This protein binds this small molecule.
Small molecule (SMILES): CC[C@H](C)[C@H](NC(=O)[C@H](CC(C)C)NC(=O)[C@H](CO)NC(=O)CNC(=O)[C@@H](NC(=O)[C@@H](N)[C@@H](C)O)C(C)C)C(=O)N[C@H](C=O)CCC(N)=O

Binding-site contacts:
Ligand atom CG2 contacts residue ARG35 of chain 28.C at 3.9 Å.
Ligand atom CG1 contacts residue ASP243 of chain 28.C at 3.3 Å.
Ligand atom N contacts residue ASP243 of chain 28.C at 3.8 Å.
Ligand atom C contacts residue ASP243 of chain 28.C at 3.5 Å.
Ligand atom CB contacts residue ARG35 of chain 28.C at 3.4 Å.
Ligand atom C contacts residue PRO43 of chain 28.C at 4.5 Å (hydrophobic).
Ligand atom CG2 contacts residue ARG36 of chain 28.C at 3.8 Å.
Ligand atom CB contacts residue ASP243 of chain 28.C at 3.9 Å.
Ligand atom N contacts residue ARG35 of chain 28.C at 4.1 Å.
Ligand atom C contacts residue ARG35 of chain 28.C at 3.5 Å.
Ligand atom O contacts residue ARG36 of chain 28.C at 2.9 Å (salt-bridge).
Ligand atom CD1 contacts residue ARG29 of chain 28.C at 3.6 Å.
Ligand atom O contacts residue ILE25 of chain 28.C at 3.8 Å.
Ligand atom OG contacts residue PHE244 of chain 28.C at 3.7 Å.
Ligand atom OG contacts residue ARG35 of chain 28.C at 4.2 Å.
Ligand atom CB contacts residue ASP243 of chain 28.C at 4.2 Å.
Ligand atom O contacts residue PHE37 of chain 28.C at 3.8 Å.
Ligand atom O contacts residue ARG35 of chain 28.C at 2.9 Å (salt-bridge).
Ligand atom N contacts residue ARG35 of chain 28.C at 4.1 Å.
Ligand atom CG2 contacts residue PRO43 of chain 28.C at 4.3 Å (hydrophobic).
Ligand atom O contacts residue ARG35 of chain 28.C at 3.3 Å (salt-bridge).
Ligand atom CA contacts residue ARG35 of chain 28.C at 4.5 Å.
Ligand atom CG2 contacts residue GLU245 of chain 28.C at 3.4 Å.
Ligand atom CD2 contacts residue ARG29 of chain 28.C at 3.8 Å.
Ligand atom O contacts residue ARG29 of chain 28.C at 3.0 Å (salt-bridge).
Ligand atom O contacts residue ARG29 of chain 28.C at 4.2 Å.
Ligand atom C contacts residue ARG29 of chain 28.C at 3.9 Å.
Ligand atom N contacts residue ASP243 of chain 28.C at 3.3 Å (salt-bridge).
Ligand atom O contacts residue ASP243 of chain 28.C at 4.3 Å.
Ligand atom C contacts residue ARG35 of chain 28.C at 3.7 Å.
Ligand atom N contacts residue ARG35 of chain 28.C at 4.4 Å.
Ligand atom O contacts residue PRO43 of chain 28.C at 3.7 Å.
Ligand atom CG1 contacts residue ARG35 of chain 28.C at 4.4 Å.
Ligand atom C contacts residue ASP243 of chain 28.C at 4.4 Å.
Ligand atom O contacts residue ASP243 of chain 28.C at 4.3 Å.
Ligand atom CA contacts residue ARG29 of chain 28.C at 4.2 Å.
Ligand atom CB contacts residue ARG35 of chain 28.C at 3.8 Å.
Ligand atom C contacts residue ARG36 of chain 28.C at 3.2 Å.
Ligand atom CA contacts residue ASP243 of chain 28.C at 3.3 Å.
Ligand atom CA contacts residue ASP243 of chain 28.C at 4.2 Å.

Sequence of chain 28.C:
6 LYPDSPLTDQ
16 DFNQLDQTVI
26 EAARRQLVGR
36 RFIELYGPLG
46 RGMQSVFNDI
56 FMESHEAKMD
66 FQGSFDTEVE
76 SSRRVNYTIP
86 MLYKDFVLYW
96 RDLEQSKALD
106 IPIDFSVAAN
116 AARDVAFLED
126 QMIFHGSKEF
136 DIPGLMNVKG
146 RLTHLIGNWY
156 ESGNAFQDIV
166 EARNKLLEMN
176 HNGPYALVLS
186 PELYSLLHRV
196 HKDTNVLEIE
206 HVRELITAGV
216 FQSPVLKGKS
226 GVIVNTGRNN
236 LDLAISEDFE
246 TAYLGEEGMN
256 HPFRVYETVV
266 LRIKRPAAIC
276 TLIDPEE